Binding-site contacts:
Ligand atom C21 contacts residue CYS502 of chain 1.K at 3.7 Å (hydrophobic).
Ligand atom C27 contacts residue VAL454 of chain 1.K at 2.9 Å (hydrophobic).
Ligand atom C06 contacts residue LEU506 of chain 1.K at 4.1 Å (hydrophobic).
Ligand atom C28 contacts residue VAL454 of chain 1.K at 3.9 Å (hydrophobic).
Ligand atom C28 contacts residue LEU506 of chain 1.K at 3.5 Å (hydrophobic).
Ligand atom C04 contacts residue GLY664 of chain 1.K at 4.1 Å.
Ligand atom N31 contacts residue GLY501 of chain 1.K at 3.6 Å.
Ligand atom C25 contacts residue LEU506 of chain 1.K at 3.9 Å (hydrophobic).
Ligand atom C17 contacts residue ILE459 of chain 1.K at 3.3 Å (hydrophobic).
Ligand atom O26 contacts residue ASP458 of chain 1.K at 3.0 Å (salt-bridge).
Ligand atom C29 contacts residue LEU506 of chain 1.K at 2.8 Å (hydrophobic).
Ligand atom C25 contacts residue ASP458 of chain 1.K at 3.8 Å.
Ligand atom C05 contacts residue GLY503 of chain 1.K at 3.5 Å.
Ligand atom C22 contacts residue GLY503 of chain 1.K at 4.0 Å.
Ligand atom N14 contacts residue LEU506 of chain 1.K at 3.4 Å.
Ligand atom C22 contacts residue LEU506 of chain 1.K at 4.0 Å (hydrophobic).
Ligand atom C04 contacts residue GLY501 of chain 1.K at 3.9 Å.
Ligand atom C08 contacts residue THR668 of chain 1.K at 3.9 Å.
Ligand atom C03 contacts residue THR668 of chain 1.K at 4.1 Å.
Ligand atom C09 contacts residue THR668 of chain 1.K at 3.7 Å.
Ligand atom C02 contacts residue THR668 of chain 1.K at 4.0 Å.
Ligand atom O26 contacts residue VAL454 of chain 1.K at 3.5 Å.
Ligand atom N31 contacts residue ALA665 of chain 1.K at 3.1 Å (h-bond).
Ligand atom C13 contacts residue LEU506 of chain 1.K at 3.2 Å (hydrophobic).
Ligand atom C19 contacts residue ILE636 of chain 1.K at 4.0 Å (hydrophobic).
Ligand atom C18 contacts residue ILE459 of chain 1.K at 4.0 Å (hydrophobic).
Ligand atom N30 contacts residue LEU506 of chain 1.K at 2.9 Å.
Ligand atom C25 contacts residue VAL454 of chain 1.K at 4.0 Å (hydrophobic).
Ligand atom N31 contacts residue GLY664 of chain 1.K at 3.5 Å.
Ligand atom C04 contacts residue GLY503 of chain 1.K at 3.9 Å.
Ligand atom N12 contacts residue LEU506 of chain 1.K at 4.1 Å.
Ligand atom C15 contacts residue LEU506 of chain 1.K at 3.4 Å (hydrophobic).
Ligand atom N16 contacts residue ILE636 of chain 1.K at 4.0 Å.
Ligand atom C02 contacts residue ALA665 of chain 1.K at 4.0 Å (hydrophobic).
Ligand atom C02 contacts residue GLY664 of chain 1.K at 4.0 Å.
Ligand atom C23 contacts residue LEU506 of chain 1.K at 3.3 Å (hydrophobic).
Ligand atom O01 contacts residue THR668 of chain 1.K at 3.9 Å.
Ligand atom C25 contacts residue ILE459 of chain 1.K at 4.2 Å (hydrophobic).
Ligand atom C27 contacts residue ASP458 of chain 1.K at 3.6 Å.
Ligand atom C24 contacts residue LEU506 of chain 1.K at 3.0 Å (hydrophobic).

Sequence of chain 1.K:
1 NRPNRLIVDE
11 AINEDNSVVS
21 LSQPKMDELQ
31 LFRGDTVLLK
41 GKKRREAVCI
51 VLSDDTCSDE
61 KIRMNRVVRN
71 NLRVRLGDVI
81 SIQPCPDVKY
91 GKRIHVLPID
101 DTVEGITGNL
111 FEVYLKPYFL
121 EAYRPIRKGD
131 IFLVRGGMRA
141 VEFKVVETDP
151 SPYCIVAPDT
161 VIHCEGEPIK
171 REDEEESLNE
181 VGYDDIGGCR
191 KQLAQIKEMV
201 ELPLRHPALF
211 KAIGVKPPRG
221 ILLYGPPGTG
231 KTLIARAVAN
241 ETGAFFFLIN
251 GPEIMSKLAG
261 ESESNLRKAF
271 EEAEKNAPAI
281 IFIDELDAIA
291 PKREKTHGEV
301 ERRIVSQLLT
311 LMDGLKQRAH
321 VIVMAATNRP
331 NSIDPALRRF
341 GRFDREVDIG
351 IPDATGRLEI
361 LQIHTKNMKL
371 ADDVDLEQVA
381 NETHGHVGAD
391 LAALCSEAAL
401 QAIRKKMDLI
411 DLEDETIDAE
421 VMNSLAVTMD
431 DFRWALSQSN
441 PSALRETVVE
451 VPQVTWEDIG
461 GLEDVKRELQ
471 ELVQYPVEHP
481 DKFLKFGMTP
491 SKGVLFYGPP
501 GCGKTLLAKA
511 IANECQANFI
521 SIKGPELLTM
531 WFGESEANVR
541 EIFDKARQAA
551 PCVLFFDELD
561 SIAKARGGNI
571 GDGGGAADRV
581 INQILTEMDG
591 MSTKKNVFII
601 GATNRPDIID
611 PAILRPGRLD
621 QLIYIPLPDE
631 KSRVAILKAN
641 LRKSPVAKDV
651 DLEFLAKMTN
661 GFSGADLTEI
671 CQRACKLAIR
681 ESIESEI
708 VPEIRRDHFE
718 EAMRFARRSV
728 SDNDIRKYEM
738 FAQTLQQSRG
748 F

The small molecule below binds the protein below.
Small molecule (SMILES): Cc1cc2c(C(N)=O)cccc2n1-c1nc2c(c(NCc3ccccc3)n1)COCC2